Sequence of chain 1.A:
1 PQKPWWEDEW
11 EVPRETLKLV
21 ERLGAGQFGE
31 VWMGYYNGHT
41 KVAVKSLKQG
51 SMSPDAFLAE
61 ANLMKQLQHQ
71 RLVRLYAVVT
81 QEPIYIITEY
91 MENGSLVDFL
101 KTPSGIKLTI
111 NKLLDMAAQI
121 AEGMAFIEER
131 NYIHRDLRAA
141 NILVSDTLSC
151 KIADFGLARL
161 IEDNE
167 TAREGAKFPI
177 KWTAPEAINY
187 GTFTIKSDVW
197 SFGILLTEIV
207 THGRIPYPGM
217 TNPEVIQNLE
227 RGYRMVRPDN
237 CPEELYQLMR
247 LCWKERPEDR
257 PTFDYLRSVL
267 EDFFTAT

The small molecule below binds the protein below.
Small molecule (SMILES): COc1ccc(N(C(=O)Oc2c(C)cccc2C)c2ccnc(Nc3cc(OC)c(OCCCN4CCN(C)CC4)c(OC)c3)n2)c(OC)c1

Binding-site contacts:
Ligand atom C27 contacts residue ILE86 of chain 1.A at 3.6 Å (hydrophobic).
Ligand atom C5 contacts residue ALA43 of chain 1.A at 3.6 Å (hydrophobic).
Ligand atom N3 contacts residue MET91 of chain 1.A at 2.9 Å (h-bond).
Ligand atom C33 contacts residue GLU92 of chain 1.A at 3.6 Å.
Ligand atom C20 contacts residue LEU143 of chain 1.A at 3.5 Å (hydrophobic).
Ligand atom C29 contacts residue GLU60 of chain 1.A at 3.2 Å.
Ligand atom C20 contacts residue ALA43 of chain 1.A at 3.5 Å (hydrophobic).
Ligand atom C5 contacts residue GLU89 of chain 1.A at 3.0 Å.
Ligand atom C24 contacts residue MET91 of chain 1.A at 3.5 Å (hydrophobic).
Ligand atom C5 contacts residue TYR90 of chain 1.A at 3.8 Å (hydrophobic).
Ligand atom C5 contacts residue LEU143 of chain 1.A at 3.7 Å (hydrophobic).
Ligand atom C13 contacts residue MET91 of chain 1.A at 3.8 Å (hydrophobic).
Ligand atom C15 contacts residue VAL31 of chain 1.A at 3.7 Å (hydrophobic).
Ligand atom N3 contacts residue TYR90 of chain 1.A at 3.7 Å.
Ligand atom C5 contacts residue MET91 of chain 1.A at 3.5 Å (hydrophobic).
Ligand atom C27 contacts residue THR88 of chain 1.A at 3.7 Å.
Ligand atom C23 contacts residue GLY94 of chain 1.A at 3.7 Å.
Ligand atom N1 contacts residue LEU143 of chain 1.A at 3.7 Å.
Ligand atom C36 contacts residue ASN141 of chain 1.A at 3.5 Å.
Ligand atom C19 contacts residue LEU143 of chain 1.A at 3.5 Å (hydrophobic).
Ligand atom C34 contacts residue SER95 of chain 1.A at 3.6 Å.
Ligand atom C27 contacts residue LYS45 of chain 1.A at 3.6 Å.
Ligand atom N4 contacts residue MET91 of chain 1.A at 2.9 Å (h-bond).
Ligand atom C20 contacts residue GLU89 of chain 1.A at 3.8 Å.
Ligand atom C18 contacts residue GLY94 of chain 1.A at 3.5 Å.
Ligand atom C21 contacts residue GLY94 of chain 1.A at 3.6 Å.
Ligand atom C20 contacts residue THR88 of chain 1.A at 3.5 Å.
Ligand atom C28 contacts residue GLU60 of chain 1.A at 3.4 Å.
Ligand atom C22 contacts residue GLY94 of chain 1.A at 3.7 Å.
Ligand atom C9 contacts residue MET91 of chain 1.A at 3.6 Å (hydrophobic).
Ligand atom C28 contacts residue LYS45 of chain 1.A at 3.5 Å.
Ligand atom C33 contacts residue TYR90 of chain 1.A at 3.2 Å (hydrophobic).
Ligand atom C31 contacts residue ASP154 of chain 1.A at 3.8 Å.
Ligand atom C32 contacts residue THR88 of chain 1.A at 3.5 Å.
Ligand atom C24 contacts residue TYR90 of chain 1.A at 3.8 Å (hydrophobic).
Ligand atom C14 contacts residue VAL31 of chain 1.A at 3.2 Å (hydrophobic).
Ligand atom C29 contacts residue LYS45 of chain 1.A at 3.7 Å.
Ligand atom C4 contacts residue ASP98 of chain 1.A at 3.8 Å.
Ligand atom C9 contacts residue GLY94 of chain 1.A at 3.5 Å.
Ligand atom C24 contacts residue GLY94 of chain 1.A at 3.6 Å.